A small-molecule ligand and the protein it binds are described below.
Small molecule (SMILES): O=C([O-])C(=O)[O-]

Binding-site contacts:
Ligand atom O1 contacts residue MG1 of chain 1.PA at 4.1 Å.
Ligand atom O1 contacts residue THR244 of chain 1.H at 3.6 Å (h-bond).
Ligand atom O1 contacts residue ALA209 of chain 1.H at 4.1 Å.
Ligand atom C1 contacts residue MG1 of chain 1.PA at 2.9 Å.
Ligand atom O4 contacts residue MG1 of chain 1.PA at 2.2 Å.
Ligand atom O2 contacts residue GLY211 of chain 1.H at 2.9 Å (h-bond).
Ligand atom O1 contacts residue MET276 of chain 1.H at 4.2 Å.
Ligand atom O4 contacts residue GLY211 of chain 1.H at 3.6 Å.
Ligand atom O1 contacts residue ARG87 of chain 1.H at 3.9 Å.
Ligand atom O2 contacts residue THR244 of chain 1.H at 2.6 Å (h-bond).
Ligand atom O3 contacts residue GLU188 of chain 1.H at 3.2 Å (salt-bridge).
Ligand atom O3 contacts residue ASP212 of chain 1.H at 4.1 Å.
Ligand atom O2 contacts residue ARG210 of chain 1.H at 3.4 Å (salt-bridge).
Ligand atom O1 contacts residue LYS186 of chain 1.H at 3.7 Å.
Ligand atom C2 contacts residue ASP212 of chain 1.H at 3.8 Å.
Ligand atom O2 contacts residue ASP212 of chain 1.H at 4.0 Å.
Ligand atom O3 contacts residue MG1 of chain 1.PA at 2.1 Å.
Ligand atom C2 contacts residue ALA209 of chain 1.H at 3.5 Å (hydrophobic).
Ligand atom O2 contacts residue ALA209 of chain 1.H at 3.2 Å.
Ligand atom C1 contacts residue LYS186 of chain 1.H at 3.6 Å.
Ligand atom C2 contacts residue ARG210 of chain 1.H at 4.4 Å.
Ligand atom O3 contacts residue ALA209 of chain 1.H at 4.1 Å.
Ligand atom O2 contacts residue MG1 of chain 1.PA at 4.1 Å.
Ligand atom O4 contacts residue ASP212 of chain 1.H at 2.8 Å (salt-bridge).
Ligand atom O4 contacts residue ALA209 of chain 1.H at 3.8 Å.
Ligand atom C2 contacts residue GLY211 of chain 1.H at 3.7 Å.
Ligand atom C2 contacts residue GLU188 of chain 1.H at 3.7 Å.
Ligand atom C2 contacts residue MG1 of chain 1.PA at 2.9 Å.
Ligand atom O3 contacts residue LYS186 of chain 1.H at 2.8 Å (salt-bridge).
Ligand atom O4 contacts residue GLU188 of chain 1.H at 3.1 Å (salt-bridge).
Ligand atom C2 contacts residue THR244 of chain 1.H at 3.6 Å.
Ligand atom C1 contacts residue THR244 of chain 1.H at 4.0 Å.
Ligand atom O1 contacts residue MET207 of chain 1.H at 4.2 Å.
Ligand atom C1 contacts residue GLU188 of chain 1.H at 3.8 Å.
Ligand atom C1 contacts residue ALA209 of chain 1.H at 3.8 Å (hydrophobic).

Sequence of chain 1.H:
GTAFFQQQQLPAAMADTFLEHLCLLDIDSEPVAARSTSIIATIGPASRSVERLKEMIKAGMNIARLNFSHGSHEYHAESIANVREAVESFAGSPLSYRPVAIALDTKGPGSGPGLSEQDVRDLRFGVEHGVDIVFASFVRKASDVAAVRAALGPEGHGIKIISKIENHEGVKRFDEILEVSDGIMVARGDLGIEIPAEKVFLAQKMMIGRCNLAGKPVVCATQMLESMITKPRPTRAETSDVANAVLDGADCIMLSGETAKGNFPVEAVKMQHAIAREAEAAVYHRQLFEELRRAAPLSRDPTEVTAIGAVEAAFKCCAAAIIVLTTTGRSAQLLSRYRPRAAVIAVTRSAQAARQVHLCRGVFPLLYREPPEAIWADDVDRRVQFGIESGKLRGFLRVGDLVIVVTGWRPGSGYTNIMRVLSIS